A small-molecule ligand and the protein it binds are described below.
Small molecule (SMILES): COc1cc2ncnc(Nc3cccc(O)c3)c2cc1OC

Sequence of chain 1.A:
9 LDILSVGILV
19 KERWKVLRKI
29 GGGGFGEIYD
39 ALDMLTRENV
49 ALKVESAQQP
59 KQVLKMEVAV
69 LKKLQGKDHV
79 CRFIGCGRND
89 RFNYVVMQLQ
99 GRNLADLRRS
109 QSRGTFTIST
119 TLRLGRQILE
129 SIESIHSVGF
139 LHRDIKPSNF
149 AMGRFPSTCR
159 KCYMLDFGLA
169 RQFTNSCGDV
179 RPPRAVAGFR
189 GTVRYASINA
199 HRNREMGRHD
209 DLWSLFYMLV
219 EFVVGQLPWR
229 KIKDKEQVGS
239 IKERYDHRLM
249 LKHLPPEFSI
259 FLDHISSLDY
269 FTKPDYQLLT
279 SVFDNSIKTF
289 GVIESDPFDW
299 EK

Binding-site contacts:
Ligand atom C16 contacts residue MET95 of chain 1.A at 3.8 Å (hydrophobic).
Ligand atom O31 contacts residue ILE28 of chain 1.A at 3.6 Å (h-bond).
Ligand atom N12 contacts residue ILE36 of chain 1.A at 3.3 Å.
Ligand atom C8 contacts residue ILE28 of chain 1.A at 3.7 Å (hydrophobic).
Ligand atom C2 contacts residue GLN98 of chain 1.A at 3.7 Å.
Ligand atom C2 contacts residue CYS79 of chain 1.A at 3.8 Å (hydrophobic).
Ligand atom O21 contacts residue GLU65 of chain 1.A at 2.4 Å (salt-bridge).
Ligand atom C7 contacts residue ILE28 of chain 1.A at 3.9 Å (hydrophobic).
Ligand atom C15 contacts residue ILE36 of chain 1.A at 3.7 Å (hydrophobic).
Ligand atom C19 contacts residue ASP164 of chain 1.A at 3.8 Å.
Ligand atom N3 contacts residue GLN96 of chain 1.A at 3.8 Å.
Ligand atom C27 contacts residue GLY99 of chain 1.A at 3.5 Å.
Ligand atom C15 contacts residue ASP164 of chain 1.A at 3.7 Å.
Ligand atom O21 contacts residue ASP164 of chain 1.A at 3.5 Å.
Ligand atom C17 contacts residue GLU65 of chain 1.A at 3.3 Å.
Ligand atom C4 contacts residue GLN98 of chain 1.A at 3.9 Å.
Ligand atom C14 contacts residue MET95 of chain 1.A at 3.5 Å (hydrophobic).
Ligand atom C6 contacts residue ILE36 of chain 1.A at 3.6 Å (hydrophobic).
Ligand atom C7 contacts residue LEU97 of chain 1.A at 3.8 Å (hydrophobic).
Ligand atom C18 contacts residue ASP164 of chain 1.A at 3.6 Å.
Ligand atom C18 contacts residue MET95 of chain 1.A at 3.9 Å (hydrophobic).
Ligand atom C14 contacts residue ILE36 of chain 1.A at 3.9 Å (hydrophobic).
Ligand atom C10 contacts residue ILE36 of chain 1.A at 3.9 Å (hydrophobic).
Ligand atom C19 contacts residue MET95 of chain 1.A at 3.6 Å (hydrophobic).
Ligand atom C2 contacts residue ALA49 of chain 1.A at 3.7 Å (hydrophobic).
Ligand atom C16 contacts residue ASP164 of chain 1.A at 3.4 Å.
Ligand atom C27 contacts residue GLN98 of chain 1.A at 3.5 Å.
Ligand atom C32 contacts residue ILE28 of chain 1.A at 3.5 Å (hydrophobic).
Ligand atom C15 contacts residue MET95 of chain 1.A at 3.6 Å (hydrophobic).
Ligand atom C32 contacts residue PHE33 of chain 1.A at 3.7 Å (hydrophobic).
Ligand atom N1 contacts residue LEU163 of chain 1.A at 3.8 Å.
Ligand atom N3 contacts residue GLN98 of chain 1.A at 2.9 Å (h-bond).
Ligand atom C14 contacts residue LEU163 of chain 1.A at 3.9 Å (hydrophobic).
Ligand atom C14 contacts residue ASP164 of chain 1.A at 3.8 Å.
Ligand atom O21 contacts residue LYS51 of chain 1.A at 2.9 Å (salt-bridge).
Ligand atom C17 contacts residue ASP164 of chain 1.A at 3.4 Å.
Ligand atom N3 contacts residue LEU97 of chain 1.A at 3.6 Å.
Ligand atom C2 contacts residue GLN96 of chain 1.A at 3.1 Å.
Ligand atom C16 contacts residue GLU65 of chain 1.A at 3.3 Å.
Ligand atom C7 contacts residue GLN98 of chain 1.A at 3.6 Å.